Binding-site contacts:
Ligand atom C1 contacts residue ASN138 of chain 1.A at 1.5 Å.
Ligand atom C2 contacts residue SER114 of chain 1.A at 4.3 Å.
Ligand atom C3 contacts residue SER114 of chain 1.A at 4.1 Å.
Ligand atom C5 contacts residue SER114 of chain 1.A at 4.5 Å.
Ligand atom N2 contacts residue ASN138 of chain 1.A at 3.0 Å (h-bond).
Ligand atom C2 contacts residue ASN138 of chain 1.A at 2.5 Å.
Ligand atom O5 contacts residue ASN138 of chain 1.A at 2.4 Å (h-bond).
Ligand atom C7 contacts residue ASN138 of chain 1.A at 3.6 Å.
Ligand atom C4 contacts residue ASN138 of chain 1.A at 4.2 Å.
Ligand atom C3 contacts residue ASN138 of chain 1.A at 3.8 Å.
Ligand atom N2 contacts residue SER114 of chain 1.A at 3.6 Å.
Ligand atom O7 contacts residue ASN138 of chain 1.A at 3.8 Å.
Ligand atom C5 contacts residue ASN138 of chain 1.A at 3.8 Å.
Ligand atom C1 contacts residue SER114 of chain 1.A at 4.1 Å.

Sequence of chain 1.A:
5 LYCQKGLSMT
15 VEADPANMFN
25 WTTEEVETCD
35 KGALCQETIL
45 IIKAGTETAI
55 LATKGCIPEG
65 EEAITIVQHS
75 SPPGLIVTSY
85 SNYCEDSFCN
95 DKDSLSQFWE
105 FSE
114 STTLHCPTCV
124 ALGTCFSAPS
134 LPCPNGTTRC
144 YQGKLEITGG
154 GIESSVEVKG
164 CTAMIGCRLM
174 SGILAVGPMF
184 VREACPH

The small molecule below binds the protein below.
Small molecule (SMILES): CC(=O)N[C@@H]1[C@@H](O)[C@H](O)[C@@H](CO)O[C@H]1O